A protein and the small-molecule ligand that binds it are described below.
Small molecule (SMILES): CC(=O)N[C@@H]1[C@@H](O)[C@H](O)[C@@H](CO)O[C@H]1O

Binding-site contacts:
Ligand atom C4 contacts residue ASN121 of chain 1.F at 4.1 Å.
Ligand atom O5 contacts residue ASN121 of chain 1.F at 2.2 Å (h-bond).
Ligand atom C7 contacts residue ASN121 of chain 1.F at 4.1 Å.
Ligand atom C3 contacts residue ASN121 of chain 1.F at 3.8 Å.
Ligand atom N2 contacts residue ASN121 of chain 1.F at 3.0 Å (h-bond).
Ligand atom C1 contacts residue ASN121 of chain 1.F at 1.4 Å.
Ligand atom C5 contacts residue ASN121 of chain 1.F at 3.6 Å.
Ligand atom O7 contacts residue SER50 of chain 1.F at 4.3 Å.
Ligand atom C2 contacts residue ASN121 of chain 1.F at 2.4 Å.

Sequence of chain 1.F:
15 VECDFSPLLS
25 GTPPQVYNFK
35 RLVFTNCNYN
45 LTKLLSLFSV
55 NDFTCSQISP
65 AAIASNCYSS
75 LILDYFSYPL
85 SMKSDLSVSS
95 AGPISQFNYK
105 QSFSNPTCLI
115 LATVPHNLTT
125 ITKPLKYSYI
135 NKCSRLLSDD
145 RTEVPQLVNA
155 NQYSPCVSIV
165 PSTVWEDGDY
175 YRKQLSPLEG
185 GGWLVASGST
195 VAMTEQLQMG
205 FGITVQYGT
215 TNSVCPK